Binding-site contacts:
Ligand atom O6 contacts residue VAL200 of chain 1.A at 3.3 Å.
Ligand atom O6 contacts residue GLY197 of chain 1.A at 3.4 Å.
Ligand atom O3 contacts residue ASP97 of chain 1.A at 2.6 Å (salt-bridge).
Ligand atom O3 contacts residue ARG421 of chain 1.A at 2.9 Å (salt-bridge).
Ligand atom O3 contacts residue ASP43 of chain 1.A at 2.9 Å (salt-bridge).
Ligand atom C2 contacts residue GLY351 of chain 1.A at 3.9 Å.
Ligand atom O2 contacts residue GLY351 of chain 1.A at 3.0 Å (h-bond).
Ligand atom C6 contacts residue PHE278 of chain 1.A at 3.7 Å (hydrophobic).
Ligand atom O3 contacts residue THR42 of chain 1.A at 3.6 Å.
Ligand atom C2 contacts residue TRP276 of chain 1.A at 3.7 Å (hydrophobic).
Ligand atom O4 contacts residue GLU196 of chain 1.A at 3.5 Å.
Ligand atom O3 contacts residue GLY351 of chain 1.A at 3.3 Å (h-bond).
Ligand atom C4 contacts residue ASP97 of chain 1.A at 3.5 Å.
Ligand atom O6 contacts residue PHE278 of chain 1.A at 3.6 Å.
Ligand atom O6 contacts residue GLU196 of chain 1.A at 3.9 Å.
Ligand atom C6 contacts residue GLU196 of chain 1.A at 3.7 Å.
Ligand atom C2 contacts residue ASN151 of chain 1.A at 3.8 Å.
Ligand atom C4 contacts residue ASP43 of chain 1.A at 3.6 Å.
Ligand atom O2 contacts residue ASN151 of chain 1.A at 2.9 Å (h-bond).
Ligand atom C3 contacts residue ASP43 of chain 1.A at 3.7 Å.
Ligand atom O3 contacts residue GLY350 of chain 1.A at 3.2 Å.
Ligand atom O2 contacts residue GLY350 of chain 1.A at 3.9 Å.
Ligand atom C3 contacts residue ASP97 of chain 1.A at 3.3 Å.
Ligand atom O4 contacts residue ARG421 of chain 1.A at 2.9 Å (salt-bridge).
Ligand atom O4 contacts residue LEU388 of chain 1.A at 3.5 Å.
Ligand atom O3 contacts residue PRO40 of chain 1.A at 3.2 Å.
Ligand atom C1 contacts residue ASN151 of chain 1.A at 3.9 Å.
Ligand atom C6 contacts residue ASN151 of chain 1.A at 3.9 Å.
Ligand atom C1 contacts residue TRP276 of chain 1.A at 3.6 Å (hydrophobic).
Ligand atom C4 contacts residue ARG421 of chain 1.A at 3.6 Å.
Ligand atom O4 contacts residue ASP43 of chain 1.A at 2.8 Å (salt-bridge).
Ligand atom O4 contacts residue ASP97 of chain 1.A at 2.7 Å (salt-bridge).
Ligand atom O2 contacts residue ARG71 of chain 1.A at 3.8 Å.
Ligand atom C5 contacts residue ASN151 of chain 1.A at 3.8 Å.
Ligand atom O6 contacts residue ASN151 of chain 1.A at 3.2 Å (h-bond).
Ligand atom O6 contacts residue LEU388 of chain 1.A at 3.4 Å.
Ligand atom O4 contacts residue PRO73 of chain 1.A at 3.5 Å.
Ligand atom O6 contacts residue TRP276 of chain 1.A at 3.7 Å.
Ligand atom O5 contacts residue TRP276 of chain 1.A at 3.2 Å (h-bond).
Ligand atom O2 contacts residue GLN76 of chain 1.A at 3.6 Å.

Sequence of chain 1.A:
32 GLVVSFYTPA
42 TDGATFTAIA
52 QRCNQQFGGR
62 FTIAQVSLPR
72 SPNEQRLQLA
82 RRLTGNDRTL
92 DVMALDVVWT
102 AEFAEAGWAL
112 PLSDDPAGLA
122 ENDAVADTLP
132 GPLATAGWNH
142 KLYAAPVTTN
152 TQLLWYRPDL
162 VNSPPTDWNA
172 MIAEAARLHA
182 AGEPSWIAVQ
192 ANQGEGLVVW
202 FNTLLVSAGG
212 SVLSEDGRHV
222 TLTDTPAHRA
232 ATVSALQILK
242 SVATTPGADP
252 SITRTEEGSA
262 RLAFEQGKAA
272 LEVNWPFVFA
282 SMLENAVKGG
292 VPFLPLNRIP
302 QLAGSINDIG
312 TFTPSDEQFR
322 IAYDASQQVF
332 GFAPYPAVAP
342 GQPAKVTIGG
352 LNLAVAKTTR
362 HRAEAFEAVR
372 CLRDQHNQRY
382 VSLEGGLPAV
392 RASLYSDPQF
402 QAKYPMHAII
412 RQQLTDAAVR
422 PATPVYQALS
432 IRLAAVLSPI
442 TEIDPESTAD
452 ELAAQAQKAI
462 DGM

The small molecule below binds the protein below.
Small molecule (SMILES): OC[C@H]1O[C@H](O[C@H]2O[C@H](CO)[C@@H](O)[C@H](O)[C@H]2O)[C@H](O)[C@@H](O)[C@@H]1O